Sequence of chain 1.E:
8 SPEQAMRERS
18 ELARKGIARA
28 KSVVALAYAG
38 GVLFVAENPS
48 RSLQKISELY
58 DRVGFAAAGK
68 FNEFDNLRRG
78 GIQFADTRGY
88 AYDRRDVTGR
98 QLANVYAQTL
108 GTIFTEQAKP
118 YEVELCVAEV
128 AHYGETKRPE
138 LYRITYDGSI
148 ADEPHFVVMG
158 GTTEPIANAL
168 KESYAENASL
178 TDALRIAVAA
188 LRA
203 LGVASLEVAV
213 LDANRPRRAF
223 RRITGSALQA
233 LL

Binding-site contacts:
Ligand atom O contacts residue GLY66 of chain 1.E at 3.8 Å.
Ligand atom OH contacts residue LYS67 of chain 1.E at 3.4 Å.
Ligand atom CB contacts residue GLY66 of chain 1.E at 3.9 Å.
Ligand atom CD2 contacts residue LYS28 of chain 1.E at 3.4 Å.
Ligand atom CE1 contacts residue ARG26 of chain 1.E at 3.3 Å.
Ligand atom CD2 contacts residue GLY66 of chain 1.E at 3.7 Å.
Ligand atom OE1 contacts residue ILE147 of chain 1.D at 3.4 Å.
Ligand atom OXT contacts residue GLY66 of chain 1.E at 3.8 Å.
Ligand atom CA contacts residue GLY66 of chain 1.E at 3.3 Å.
Ligand atom OXT contacts residue PHE71 of chain 1.E at 3.8 Å.
Ligand atom CD2 contacts residue LYS67 of chain 1.E at 3.4 Å.
Ligand atom CB contacts residue SER146 of chain 1.D at 3.5 Å.
Ligand atom CD2 contacts residue GLY23 of chain 1.E at 3.1 Å.
Ligand atom CZ contacts residue ARG26 of chain 1.E at 3.7 Å.
Ligand atom CZ contacts residue LYS67 of chain 1.E at 3.6 Å.
Ligand atom N contacts residue LYS67 of chain 1.E at 3.6 Å.
Ligand atom O contacts residue ASN45 of chain 1.E at 3.5 Å (h-bond).
Ligand atom C contacts residue GLY66 of chain 1.E at 3.5 Å.
Ligand atom CG contacts residue SER146 of chain 1.D at 3.7 Å.
Ligand atom O contacts residue LYS67 of chain 1.E at 3.2 Å.
Ligand atom CD contacts residue LEU50 of chain 1.E at 3.8 Å (hydrophobic).
Ligand atom CA contacts residue ASP144 of chain 1.D at 3.5 Å.
Ligand atom CE2 contacts residue GLU119 of chain 1.E at 3.7 Å.
Ligand atom CE2 contacts residue GLY23 of chain 1.E at 3.3 Å.
Ligand atom O contacts residue PHE68 of chain 1.E at 3.0 Å (h-bond).
Ligand atom CG contacts residue ARG26 of chain 1.E at 3.9 Å.
Ligand atom OH contacts residue ARG26 of chain 1.E at 3.2 Å (salt-bridge).
Ligand atom CD contacts residue ILE147 of chain 1.D at 3.3 Å (hydrophobic).
Ligand atom CG contacts residue GLY23 of chain 1.E at 3.9 Å.
Ligand atom CE2 contacts residue LYS67 of chain 1.E at 3.8 Å.
Ligand atom NE2 contacts residue ILE147 of chain 1.D at 2.9 Å (h-bond).
Ligand atom OE1 contacts residue LEU50 of chain 1.E at 3.5 Å.
Ligand atom NE2 contacts residue LEU50 of chain 1.E at 3.4 Å.
Ligand atom O contacts residue ALA27 of chain 1.E at 3.4 Å.
Ligand atom CD1 contacts residue ARG26 of chain 1.E at 3.8 Å.
Ligand atom CB contacts residue ARG26 of chain 1.E at 3.3 Å.
Ligand atom OH contacts residue GLU119 of chain 1.E at 2.7 Å (salt-bridge).
Ligand atom CZ contacts residue GLU119 of chain 1.E at 3.7 Å.
Ligand atom OE1 contacts residue PHE68 of chain 1.E at 3.7 Å.
Ligand atom OXT contacts residue PHE68 of chain 1.E at 3.4 Å.

Sequence of chain 1.D:
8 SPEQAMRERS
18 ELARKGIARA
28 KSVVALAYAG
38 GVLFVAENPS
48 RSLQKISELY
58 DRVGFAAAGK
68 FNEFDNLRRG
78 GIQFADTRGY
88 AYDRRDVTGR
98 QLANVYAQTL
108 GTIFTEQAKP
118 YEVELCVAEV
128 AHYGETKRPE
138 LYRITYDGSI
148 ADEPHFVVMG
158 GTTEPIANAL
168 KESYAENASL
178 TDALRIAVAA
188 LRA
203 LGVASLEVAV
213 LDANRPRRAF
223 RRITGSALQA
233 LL

This small molecule binds to this protein.
Small molecule (SMILES): CC(C)C[C@H](NC(=O)[C@H](Cc1ccc(O)cc1)NC(=O)[C@H](CCC(N)=O)NC(=O)CN)C(=O)O